Sequence of chain 1.A:
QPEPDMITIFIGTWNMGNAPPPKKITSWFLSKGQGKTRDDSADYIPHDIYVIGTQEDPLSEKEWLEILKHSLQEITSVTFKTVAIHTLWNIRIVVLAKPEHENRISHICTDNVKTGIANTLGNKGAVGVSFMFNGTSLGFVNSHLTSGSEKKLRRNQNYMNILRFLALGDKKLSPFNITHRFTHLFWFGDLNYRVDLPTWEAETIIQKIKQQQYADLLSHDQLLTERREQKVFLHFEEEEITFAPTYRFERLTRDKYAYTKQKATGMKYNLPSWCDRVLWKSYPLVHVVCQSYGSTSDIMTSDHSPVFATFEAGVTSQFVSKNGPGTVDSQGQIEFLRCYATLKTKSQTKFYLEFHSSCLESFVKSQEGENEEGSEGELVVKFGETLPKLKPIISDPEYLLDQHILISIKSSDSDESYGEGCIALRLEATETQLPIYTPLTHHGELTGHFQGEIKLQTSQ

A protein and the small-molecule ligand that binds it are described below.
Small molecule (SMILES): O=C(C1CC1)N1CCN(c2ccc(F)cc2)CC1

Binding-site contacts:
Ligand atom C5 contacts residue THR85 of chain 1.A at 3.6 Å.
Ligand atom C1 contacts residue ILE108 of chain 1.A at 3.8 Å (hydrophobic).
Ligand atom F contacts residue LYS84 of chain 1.A at 4.4 Å.
Ligand atom C5 contacts residue GLU105 of chain 1.A at 4.3 Å.
Ligand atom C2 contacts residue ILE108 of chain 1.A at 3.8 Å (hydrophobic).
Ligand atom C4 contacts residue THR85 of chain 1.A at 4.0 Å.
Ligand atom F contacts residue GLU105 of chain 1.A at 3.6 Å.
Ligand atom C1 contacts residue ILE111 of chain 1.A at 4.3 Å (hydrophobic).
Ligand atom C4 contacts residue ILE111 of chain 1.A at 4.3 Å (hydrophobic).
Ligand atom C contacts residue VAL86 of chain 1.A at 4.2 Å (hydrophobic).
Ligand atom C contacts residue GLU105 of chain 1.A at 3.8 Å.
Ligand atom C9 contacts residue ILE111 of chain 1.A at 3.8 Å (hydrophobic).
Ligand atom C2 contacts residue GLU105 of chain 1.A at 3.8 Å.
Ligand atom F contacts residue VAL86 of chain 1.A at 3.6 Å.
Ligand atom C3 contacts residue ILE111 of chain 1.A at 3.9 Å (hydrophobic).
Ligand atom N contacts residue ILE111 of chain 1.A at 4.1 Å.
Ligand atom C1 contacts residue GLU105 of chain 1.A at 3.1 Å.
Ligand atom C5 contacts residue VAL86 of chain 1.A at 4.0 Å (hydrophobic).
Ligand atom C2 contacts residue ILE111 of chain 1.A at 3.8 Å (hydrophobic).
Ligand atom F contacts residue ILE108 of chain 1.A at 4.0 Å.
Ligand atom C contacts residue ILE108 of chain 1.A at 4.3 Å (hydrophobic).